This small molecule binds to this protein.
Small molecule (SMILES): Nc1nc(=O)c2ncn(CCN(CCOCCP(=O)(O)O)CCP(=O)(O)O)c2[nH]1

Binding-site contacts:
Ligand atom OAC contacts residue MG1 of chain 2.D at 2.1 Å.
Ligand atom PBC contacts residue GLY109 of chain 2.A at 3.6 Å.
Ligand atom N7 contacts residue ARG138 of chain 2.A at 3.6 Å.
Ligand atom OAF contacts residue ASP104 of chain 2.A at 3.1 Å (salt-bridge).
Ligand atom OAE contacts residue ARG47 of chain 2.A at 3.1 Å (salt-bridge).
Ligand atom CAN contacts residue ASP107 of chain 2.A at 2.9 Å.
Ligand atom O6 contacts residue PHE156 of chain 2.A at 3.4 Å.
Ligand atom OAG contacts residue SER108 of chain 2.A at 2.7 Å (h-bond).
Ligand atom NAZ contacts residue ASP107 of chain 2.A at 3.3 Å (salt-bridge).
Ligand atom CAM contacts residue ASP107 of chain 2.A at 3.2 Å.
Ligand atom CAQ contacts residue THR111 of chain 2.A at 3.2 Å.
Ligand atom OAD contacts residue GLY109 of chain 2.A at 3.2 Å (h-bond).
Ligand atom OAG contacts residue THR111 of chain 2.A at 2.8 Å (h-bond).
Ligand atom O6 contacts residue GLU155 of chain 2.A at 3.6 Å.
Ligand atom OAC contacts residue ASP104 of chain 2.A at 3.4 Å (salt-bridge).
Ligand atom O6 contacts residue VAL157 of chain 2.A at 3.0 Å (h-bond).
Ligand atom CAL contacts residue ASP107 of chain 2.A at 3.2 Å.
Ligand atom N1 contacts residue VAL157 of chain 2.A at 3.3 Å (h-bond).
Ligand atom C2 contacts residue PHE156 of chain 2.A at 3.5 Å (hydrophobic).
Ligand atom OAG contacts residue GLY109 of chain 2.A at 3.0 Å (h-bond).
Ligand atom PBC contacts residue THR111 of chain 2.A at 3.7 Å.
Ligand atom C8 contacts residue ASP107 of chain 2.A at 3.1 Å.
Ligand atom CAJ contacts residue ILE105 of chain 2.A at 3.4 Å (hydrophobic).
Ligand atom C6 contacts residue LYS135 of chain 2.A at 3.6 Å.
Ligand atom OAG contacts residue ASN110 of chain 2.A at 2.9 Å (h-bond).
Ligand atom OAF contacts residue GLY48 of chain 2.A at 3.6 Å.
Ligand atom N1 contacts residue PHE156 of chain 2.A at 3.4 Å.
Ligand atom CAL contacts residue ILE105 of chain 2.A at 3.5 Å (hydrophobic).
Ligand atom N2 contacts residue ILE162 of chain 2.A at 3.6 Å.
Ligand atom N2 contacts residue PHE156 of chain 2.A at 3.2 Å.
Ligand atom N7 contacts residue LYS135 of chain 2.A at 3.5 Å (salt-bridge).
Ligand atom N2 contacts residue ASP163 of chain 2.A at 2.8 Å (salt-bridge).
Ligand atom OAH contacts residue THR111 of chain 2.A at 3.5 Å.
Ligand atom OAD contacts residue SER108 of chain 2.A at 3.4 Å (h-bond).
Ligand atom OAD contacts residue ASP107 of chain 2.A at 2.8 Å (salt-bridge).
Ligand atom OAE contacts residue GLY48 of chain 2.A at 3.3 Å (h-bond).
Ligand atom PBB contacts residue MG1 of chain 2.D at 3.5 Å.
Ligand atom OAH contacts residue LEU112 of chain 2.A at 3.1 Å (h-bond).
Ligand atom OAD contacts residue ILE106 of chain 2.A at 3.5 Å.
Ligand atom O6 contacts residue LYS135 of chain 2.A at 2.6 Å (salt-bridge).

Sequence of chain 2.A:
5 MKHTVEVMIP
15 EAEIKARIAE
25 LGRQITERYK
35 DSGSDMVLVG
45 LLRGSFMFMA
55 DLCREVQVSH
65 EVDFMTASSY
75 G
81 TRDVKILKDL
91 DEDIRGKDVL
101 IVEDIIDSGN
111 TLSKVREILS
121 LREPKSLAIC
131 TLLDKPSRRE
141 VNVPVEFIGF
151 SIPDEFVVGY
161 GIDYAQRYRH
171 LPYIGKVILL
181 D